Binding-site contacts:
Ligand atom CAX contacts residue ALA66 of chain 1.E at 3.7 Å (hydrophobic).
Ligand atom OAK contacts residue ARG206 of chain 1.F at 2.2 Å (salt-bridge).
Ligand atom CAN contacts residue TYR74 of chain 1.F at 3.4 Å (hydrophobic).
Ligand atom CBA contacts residue GLU40 of chain 1.F at 3.1 Å.
Ligand atom CAT contacts residue VAL42 of chain 1.F at 3.6 Å (hydrophobic).
Ligand atom CLB contacts residue ARG36 of chain 1.F at 3.2 Å.
Ligand atom CAZ contacts residue GLU40 of chain 1.F at 3.1 Å.
Ligand atom CAO contacts residue ARG206 of chain 1.F at 3.6 Å.
Ligand atom CAX contacts residue GLU40 of chain 1.F at 3.1 Å.
Ligand atom CAZ contacts residue ALA66 of chain 1.E at 3.0 Å (hydrophobic).
Ligand atom CLB contacts residue PHE63 of chain 1.E at 3.5 Å.
Ligand atom CAN contacts residue TYR76 of chain 1.F at 3.4 Å (hydrophobic).
Ligand atom OAM contacts residue PHE96 of chain 1.E at 3.7 Å.
Ligand atom NAS contacts residue VAL42 of chain 1.F at 3.6 Å.
Ligand atom NAS contacts residue ARG206 of chain 1.F at 3.6 Å.
Ligand atom SAL contacts residue ARG206 of chain 1.F at 2.8 Å (salt-bridge).
Ligand atom CAP contacts residue TYR74 of chain 1.F at 3.3 Å (hydrophobic).
Ligand atom OAM contacts residue TYR76 of chain 1.F at 3.7 Å.
Ligand atom CBA contacts residue ALA66 of chain 1.E at 3.7 Å (hydrophobic).
Ligand atom CBB contacts residue ALA66 of chain 1.E at 3.2 Å (hydrophobic).
Ligand atom OAR contacts residue ARG206 of chain 1.F at 3.1 Å (salt-bridge).
Ligand atom FAB contacts residue PHE126 of chain 1.F at 2.9 Å.
Ligand atom OAM contacts residue ARG206 of chain 1.F at 2.6 Å (salt-bridge).
Ligand atom SAV contacts residue GLU40 of chain 1.F at 3.7 Å.
Ligand atom SAV contacts residue LEU37 of chain 1.F at 3.5 Å.
Ligand atom CBA contacts residue ARG36 of chain 1.F at 3.1 Å.
Ligand atom CAQ contacts residue VAL42 of chain 1.F at 3.6 Å (hydrophobic).
Ligand atom CBB contacts residue ARG36 of chain 1.F at 3.5 Å.
Ligand atom CAU contacts residue ARG206 of chain 1.F at 3.8 Å.
Ligand atom CAT contacts residue GLU40 of chain 1.F at 3.4 Å.
Ligand atom SAV contacts residue ALA66 of chain 1.E at 3.6 Å.
Ligand atom CAW contacts residue GLU40 of chain 1.F at 3.1 Å.
Ligand atom OAR contacts residue VAL42 of chain 1.F at 3.8 Å.
Ligand atom OAR contacts residue TYR76 of chain 1.F at 3.5 Å (h-bond).
Ligand atom CAQ contacts residue ARG206 of chain 1.F at 3.1 Å.
Ligand atom CAY contacts residue GLU40 of chain 1.F at 3.2 Å.
Ligand atom CLB contacts residue LEU37 of chain 1.F at 3.5 Å.
Ligand atom CBB contacts residue GLU40 of chain 1.F at 3.2 Å.
Ligand atom CAY contacts residue ALA66 of chain 1.E at 3.3 Å (hydrophobic).
Ligand atom SAV contacts residue LEU62 of chain 1.E at 3.5 Å (h-bond).

This small molecule binds to this protein.
Small molecule (SMILES): CC(C)(C(=O)NCCSc1ccccc1Cl)S(=O)(=O)c1ccc(C(F)(F)F)cn1

Sequence of chain 1.E:
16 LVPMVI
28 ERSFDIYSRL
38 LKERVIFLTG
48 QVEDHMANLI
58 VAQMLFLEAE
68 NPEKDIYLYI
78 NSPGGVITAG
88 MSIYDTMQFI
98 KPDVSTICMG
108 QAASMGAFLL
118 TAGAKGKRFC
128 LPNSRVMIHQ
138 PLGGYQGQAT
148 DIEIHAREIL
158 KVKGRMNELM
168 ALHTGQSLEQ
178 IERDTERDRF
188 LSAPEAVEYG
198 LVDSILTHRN

Sequence of chain 1.F:
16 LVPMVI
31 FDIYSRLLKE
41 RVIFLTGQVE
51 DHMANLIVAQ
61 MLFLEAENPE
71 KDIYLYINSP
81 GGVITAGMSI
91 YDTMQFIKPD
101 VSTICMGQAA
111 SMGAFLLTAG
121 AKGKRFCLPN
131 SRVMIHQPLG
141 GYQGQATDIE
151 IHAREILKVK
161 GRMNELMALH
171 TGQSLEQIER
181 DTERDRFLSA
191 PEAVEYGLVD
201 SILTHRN